Sequence of chain 1.Q:
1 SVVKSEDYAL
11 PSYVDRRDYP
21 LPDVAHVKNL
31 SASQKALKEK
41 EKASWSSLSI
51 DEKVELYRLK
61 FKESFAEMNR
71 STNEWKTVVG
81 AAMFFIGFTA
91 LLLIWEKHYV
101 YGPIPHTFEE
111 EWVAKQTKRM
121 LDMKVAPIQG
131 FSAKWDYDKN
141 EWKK

The protein below binds the small molecule below.
Small molecule (SMILES): CCCCCCCCCCO[C@@H]1O[C@H](CO)[C@@H](O[C@H]2O[C@H](CO)[C@@H](O)[C@H](O)[C@H]2O)[C@H](O)[C@H]1O

Sequence of chain 1.X:
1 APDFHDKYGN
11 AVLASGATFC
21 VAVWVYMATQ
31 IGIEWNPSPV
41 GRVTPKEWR

Binding-site contacts:
Ligand atom O1 contacts residue GLN30 of chain 1.X at 3.8 Å.
Ligand atom C11 contacts residue GLN30 of chain 1.X at 3.4 Å.
Ligand atom C22 contacts residue TYR99 of chain 1.Q at 4.0 Å (hydrophobic).
Ligand atom C8 contacts residue GLN30 of chain 1.X at 3.4 Å.
Ligand atom O4 contacts residue ILE31 of chain 1.X at 4.1 Å.
Ligand atom C28 contacts residue ILE94 of chain 1.Q at 4.1 Å (hydrophobic).
Ligand atom O2 contacts residue GLN30 of chain 1.X at 4.0 Å.
Ligand atom C4 contacts residue HIS98 of chain 1.Q at 4.0 Å.
Ligand atom C8 contacts residue GLY32 of chain 1.X at 4.1 Å.
Ligand atom C34 contacts residue TRP95 of chain 1.Q at 3.8 Å (hydrophobic).
Ligand atom C28 contacts residue TRP95 of chain 1.Q at 4.0 Å (hydrophobic).
Ligand atom C5 contacts residue ILE31 of chain 1.X at 3.7 Å (hydrophobic).
Ligand atom C2 contacts residue TYR26 of chain 1.X at 3.9 Å (hydrophobic).
Ligand atom C18 contacts residue HIS98 of chain 1.Q at 3.4 Å.
Ligand atom C10 contacts residue ILE31 of chain 1.X at 4.0 Å (hydrophobic).
Ligand atom C9 contacts residue GLN30 of chain 1.X at 3.6 Å.
Ligand atom O6 contacts residue GLN30 of chain 1.X at 2.9 Å (h-bond).
Ligand atom C1 contacts residue HIS98 of chain 1.Q at 4.1 Å.
Ligand atom O55 contacts residue GLN30 of chain 1.X at 4.3 Å.
Ligand atom O55 contacts residue TYR26 of chain 1.X at 3.0 Å (h-bond).
Ligand atom C10 contacts residue GLN30 of chain 1.X at 3.9 Å.
Ligand atom O49 contacts residue ILE31 of chain 1.X at 3.9 Å.
Ligand atom C34 contacts residue LEU91 of chain 1.Q at 3.7 Å (hydrophobic).
Ligand atom O49 contacts residue HIS98 of chain 1.Q at 3.5 Å (h-bond).
Ligand atom C1 contacts residue ILE31 of chain 1.X at 4.1 Å (hydrophobic).
Ligand atom O4 contacts residue GLY32 of chain 1.X at 3.5 Å.
Ligand atom O5 contacts residue HIS98 of chain 1.Q at 4.0 Å.
Ligand atom C40 contacts residue LEU92 of chain 1.Q at 4.1 Å (hydrophobic).
Ligand atom C2 contacts residue GLN30 of chain 1.X at 4.2 Å.
Ligand atom C6 contacts residue HIS98 of chain 1.Q at 3.4 Å.
Ligand atom C1 contacts residue TYR26 of chain 1.X at 4.1 Å (hydrophobic).
Ligand atom C7 contacts residue GLY32 of chain 1.X at 4.3 Å.
Ligand atom C22 contacts residue HIS98 of chain 1.Q at 4.2 Å.
Ligand atom C31 contacts residue LEU91 of chain 1.Q at 4.2 Å (hydrophobic).
Ligand atom O16 contacts residue HIS98 of chain 1.Q at 3.9 Å.
Ligand atom C7 contacts residue ILE31 of chain 1.X at 4.2 Å (hydrophobic).
Ligand atom C8 contacts residue ILE31 of chain 1.X at 4.1 Å (hydrophobic).
Ligand atom O61 contacts residue HIS98 of chain 1.Q at 3.7 Å.
Ligand atom C2 contacts residue ILE31 of chain 1.X at 4.3 Å (hydrophobic).
Ligand atom C28 contacts residue LEU91 of chain 1.Q at 4.2 Å (hydrophobic).